Sequence of chain 1.A:
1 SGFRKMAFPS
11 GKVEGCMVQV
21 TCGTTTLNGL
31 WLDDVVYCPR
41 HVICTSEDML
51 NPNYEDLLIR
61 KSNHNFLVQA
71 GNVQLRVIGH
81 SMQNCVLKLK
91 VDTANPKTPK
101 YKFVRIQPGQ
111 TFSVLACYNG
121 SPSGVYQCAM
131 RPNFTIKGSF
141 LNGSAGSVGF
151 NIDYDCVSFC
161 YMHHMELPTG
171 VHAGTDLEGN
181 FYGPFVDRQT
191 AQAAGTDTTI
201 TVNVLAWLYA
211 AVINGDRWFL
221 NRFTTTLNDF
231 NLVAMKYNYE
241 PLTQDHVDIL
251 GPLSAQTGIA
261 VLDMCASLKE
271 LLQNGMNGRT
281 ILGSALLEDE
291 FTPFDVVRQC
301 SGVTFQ

Binding-site contacts:
Ligand atom O contacts residue MET165 of chain 1.A at 3.4 Å.
Ligand atom CE1 contacts residue ASP187 of chain 1.A at 3.6 Å.
Ligand atom CG2 contacts residue GLN192 of chain 1.A at 3.6 Å.
Ligand atom CB contacts residue PRO168 of chain 1.A at 3.6 Å (hydrophobic).
Ligand atom OE1 contacts residue PHE140 of chain 1.A at 3.5 Å.
Ligand atom O contacts residue ALA191 of chain 1.A at 3.6 Å.
Ligand atom NE2 contacts residue LEU141 of chain 1.A at 3.6 Å.
Ligand atom O contacts residue PRO168 of chain 1.A at 3.5 Å.
Ligand atom O contacts residue GLN189 of chain 1.A at 3.3 Å.
Ligand atom OXT contacts residue GLY143 of chain 1.A at 2.8 Å (h-bond).
Ligand atom NE2 contacts residue GLU166 of chain 1.A at 3.2 Å (salt-bridge).
Ligand atom CA contacts residue GLN189 of chain 1.A at 3.7 Å.
Ligand atom CA contacts residue ASN142 of chain 1.A at 3.6 Å.
Ligand atom CA contacts residue GLN189 of chain 1.A at 3.6 Å.
Ligand atom N contacts residue GLU166 of chain 1.A at 2.9 Å (salt-bridge).
Ligand atom N contacts residue HIS164 of chain 1.A at 3.1 Å (h-bond).
Ligand atom O contacts residue GLU166 of chain 1.A at 2.8 Å (salt-bridge).
Ligand atom CB contacts residue GLN189 of chain 1.A at 3.6 Å.
Ligand atom OXT contacts residue ALA145 of chain 1.A at 3.0 Å (h-bond).
Ligand atom CZ contacts residue ASP187 of chain 1.A at 3.3 Å.
Ligand atom CG1 contacts residue MET165 of chain 1.A at 3.5 Å (hydrophobic).
Ligand atom OXT contacts residue SER144 of chain 1.A at 3.2 Å (h-bond).
Ligand atom CG2 contacts residue THR190 of chain 1.A at 3.6 Å.
Ligand atom OE1 contacts residue HIS172 of chain 1.A at 3.6 Å.
Ligand atom OE1 contacts residue HIS163 of chain 1.A at 2.8 Å (h-bond).
Ligand atom O contacts residue HIS41 of chain 1.A at 2.9 Å (h-bond).
Ligand atom O contacts residue ALA145 of chain 1.A at 3.2 Å.
Ligand atom C contacts residue GLN189 of chain 1.A at 3.7 Å.
Ligand atom CA contacts residue GLU166 of chain 1.A at 3.6 Å.
Ligand atom NE2 contacts residue PHE140 of chain 1.A at 3.2 Å (h-bond).
Ligand atom CG contacts residue GLN189 of chain 1.A at 3.7 Å.
Ligand atom N contacts residue GLN189 of chain 1.A at 2.8 Å (h-bond).
Ligand atom N contacts residue GLN189 of chain 1.A at 3.7 Å.
Ligand atom CB contacts residue HIS41 of chain 1.A at 3.6 Å.
Ligand atom CB contacts residue LEU141 of chain 1.A at 3.7 Å (hydrophobic).
Ligand atom C contacts residue ALA145 of chain 1.A at 3.3 Å (hydrophobic).
Ligand atom CZ contacts residue ARG188 of chain 1.A at 3.7 Å.
Ligand atom N contacts residue THR190 of chain 1.A at 3.6 Å (h-bond).
Ligand atom CE1 contacts residue ARG188 of chain 1.A at 3.6 Å.
Ligand atom CG2 contacts residue LEU167 of chain 1.A at 3.5 Å (hydrophobic).

A small-molecule ligand and the protein it binds are described below.
Small molecule (SMILES): CC(C)[C@H](NC(=O)CNC(=O)[C@@H]([NH3+])CO)C(=O)N[C@H](C(=O)N[C@@H](Cc1ccccc1)C(=O)N[C@@H](CCC(N)=O)C(=O)O)[C@@H](C)O

Sequence of chain 1.B:
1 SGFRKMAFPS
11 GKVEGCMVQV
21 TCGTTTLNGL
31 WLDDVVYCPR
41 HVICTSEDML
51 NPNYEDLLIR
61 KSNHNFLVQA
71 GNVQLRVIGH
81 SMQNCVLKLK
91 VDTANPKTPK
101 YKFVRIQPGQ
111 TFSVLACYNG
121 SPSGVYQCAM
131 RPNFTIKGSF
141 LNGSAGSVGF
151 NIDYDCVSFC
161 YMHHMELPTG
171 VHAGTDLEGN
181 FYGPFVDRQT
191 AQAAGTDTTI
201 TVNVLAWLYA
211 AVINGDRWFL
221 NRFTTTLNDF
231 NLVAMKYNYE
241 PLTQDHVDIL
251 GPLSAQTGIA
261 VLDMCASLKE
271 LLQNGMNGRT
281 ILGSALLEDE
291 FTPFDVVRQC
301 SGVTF